Sequence of chain 1.A:
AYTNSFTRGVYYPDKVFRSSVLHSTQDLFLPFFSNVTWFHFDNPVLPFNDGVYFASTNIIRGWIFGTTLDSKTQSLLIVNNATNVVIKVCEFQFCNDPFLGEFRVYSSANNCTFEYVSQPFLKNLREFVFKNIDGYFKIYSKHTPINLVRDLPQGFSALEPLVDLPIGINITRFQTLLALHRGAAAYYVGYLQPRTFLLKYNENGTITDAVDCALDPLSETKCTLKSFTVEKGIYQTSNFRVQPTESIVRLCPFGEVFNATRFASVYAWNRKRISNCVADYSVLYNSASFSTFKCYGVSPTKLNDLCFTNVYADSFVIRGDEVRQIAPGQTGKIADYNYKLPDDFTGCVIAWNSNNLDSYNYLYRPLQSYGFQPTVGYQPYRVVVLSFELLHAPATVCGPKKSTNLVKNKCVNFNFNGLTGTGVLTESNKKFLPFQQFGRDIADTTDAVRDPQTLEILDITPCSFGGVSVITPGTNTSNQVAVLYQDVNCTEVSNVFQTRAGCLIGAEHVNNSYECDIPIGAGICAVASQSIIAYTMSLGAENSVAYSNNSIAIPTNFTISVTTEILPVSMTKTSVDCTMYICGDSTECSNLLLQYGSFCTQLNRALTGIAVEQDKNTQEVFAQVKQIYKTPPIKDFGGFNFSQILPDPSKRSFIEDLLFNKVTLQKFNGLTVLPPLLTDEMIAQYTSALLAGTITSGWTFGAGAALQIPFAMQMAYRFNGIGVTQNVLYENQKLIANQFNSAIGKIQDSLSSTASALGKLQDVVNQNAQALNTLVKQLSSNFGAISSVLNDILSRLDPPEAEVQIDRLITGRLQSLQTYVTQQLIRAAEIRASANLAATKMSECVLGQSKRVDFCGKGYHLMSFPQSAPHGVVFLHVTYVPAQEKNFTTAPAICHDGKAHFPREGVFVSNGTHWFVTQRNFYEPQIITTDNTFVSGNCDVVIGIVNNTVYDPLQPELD

The protein below binds the small molecule below.
Small molecule (SMILES): CC(=O)N[C@H]1[C@H](O[C@H]2[C@H](O)[C@@H](NC(C)=O)CO[C@@H]2CO)O[C@H](CO)[C@@H](O)[C@@H]1O

Sequence of chain 1.B:
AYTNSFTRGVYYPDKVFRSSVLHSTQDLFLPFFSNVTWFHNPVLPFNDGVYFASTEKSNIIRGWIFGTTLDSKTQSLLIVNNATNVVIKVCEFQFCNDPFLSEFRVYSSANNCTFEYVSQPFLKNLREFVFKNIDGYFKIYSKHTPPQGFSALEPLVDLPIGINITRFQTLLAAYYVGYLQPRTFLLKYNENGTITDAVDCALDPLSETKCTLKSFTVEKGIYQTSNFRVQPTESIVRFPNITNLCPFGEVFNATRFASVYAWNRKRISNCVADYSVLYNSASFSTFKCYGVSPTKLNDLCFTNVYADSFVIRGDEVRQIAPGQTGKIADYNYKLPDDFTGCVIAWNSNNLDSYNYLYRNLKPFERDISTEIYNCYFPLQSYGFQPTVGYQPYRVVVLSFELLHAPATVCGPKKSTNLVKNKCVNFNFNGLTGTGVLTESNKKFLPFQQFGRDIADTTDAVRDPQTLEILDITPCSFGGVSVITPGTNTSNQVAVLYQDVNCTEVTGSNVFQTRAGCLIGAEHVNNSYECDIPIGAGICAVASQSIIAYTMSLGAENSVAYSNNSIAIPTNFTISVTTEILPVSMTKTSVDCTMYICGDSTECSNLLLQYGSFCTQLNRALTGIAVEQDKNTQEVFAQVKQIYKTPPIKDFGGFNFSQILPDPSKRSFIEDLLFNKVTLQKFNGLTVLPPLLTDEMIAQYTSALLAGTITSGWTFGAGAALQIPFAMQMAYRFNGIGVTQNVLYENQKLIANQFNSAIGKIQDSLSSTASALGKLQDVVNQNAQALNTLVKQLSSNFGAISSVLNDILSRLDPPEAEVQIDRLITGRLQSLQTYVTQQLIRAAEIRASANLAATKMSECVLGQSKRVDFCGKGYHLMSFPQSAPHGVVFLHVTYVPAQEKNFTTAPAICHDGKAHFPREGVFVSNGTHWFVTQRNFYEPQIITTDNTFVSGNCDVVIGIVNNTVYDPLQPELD

Binding-site contacts:
Ligand atom C2 contacts residue ASN1074 of chain 1.A at 2.5 Å.
Ligand atom N2 contacts residue ASN1074 of chain 1.A at 3.0 Å (h-bond).
Ligand atom C5 contacts residue ASN1074 of chain 1.A at 3.6 Å.
Ligand atom O7 contacts residue ALA706 of chain 1.A at 3.4 Å.
Ligand atom O4 contacts residue ALA706 of chain 1.A at 3.7 Å.
Ligand atom C6 contacts residue ALA706 of chain 1.A at 4.1 Å (hydrophobic).
Ligand atom C1 contacts residue GLN895 of chain 1.B at 4.0 Å.
Ligand atom N2 contacts residue ALA706 of chain 1.A at 4.1 Å.
Ligand atom C8 contacts residue GLU1072 of chain 1.A at 4.0 Å.
Ligand atom O7 contacts residue ASN1074 of chain 1.A at 4.1 Å.
Ligand atom C7 contacts residue ASN1074 of chain 1.A at 3.8 Å.
Ligand atom O5 contacts residue ASN1074 of chain 1.A at 2.3 Å (h-bond).
Ligand atom C4 contacts residue ASN1074 of chain 1.A at 4.2 Å.
Ligand atom C5 contacts residue ALA706 of chain 1.A at 3.9 Å (hydrophobic).
Ligand atom N2 contacts residue GLN895 of chain 1.B at 4.1 Å.
Ligand atom C7 contacts residue ALA706 of chain 1.A at 4.0 Å (hydrophobic).
Ligand atom C4 contacts residue ALA706 of chain 1.A at 4.4 Å (hydrophobic).
Ligand atom C1 contacts residue ASN1074 of chain 1.A at 1.4 Å.
Ligand atom C3 contacts residue ASN1074 of chain 1.A at 3.8 Å.